Binding-site contacts:
Ligand atom C2 contacts residue SER153 of chain 1.D at 3.5 Å.
Ligand atom N6 contacts residue PHE154 of chain 1.D at 3.7 Å.
Ligand atom N9 contacts residue ALA80 of chain 1.D at 3.7 Å.
Ligand atom N6 contacts residue GLY202 of chain 1.D at 3.5 Å.
Ligand atom N1 contacts residue ILE155 of chain 1.D at 2.9 Å (h-bond).
Ligand atom N3 contacts residue MET176 of chain 1.D at 3.7 Å.
Ligand atom N3 contacts residue GLU175 of chain 1.D at 3.4 Å.
Ligand atom C2 contacts residue GLU175 of chain 1.D at 3.9 Å.
Ligand atom C8 contacts residue SER79 of chain 1.D at 3.7 Å.
Ligand atom C8 contacts residue GLY81 of chain 1.D at 3.6 Å.
Ligand atom C5 contacts residue GLY81 of chain 1.D at 3.6 Å.
Ligand atom C8 contacts residue BO31 of chain 1.R at 3.6 Å.
Ligand atom N6 contacts residue ASP200 of chain 1.D at 2.9 Å (salt-bridge).
Ligand atom C4 contacts residue PHE154 of chain 1.D at 3.6 Å (hydrophobic).
Ligand atom C2 contacts residue PHE154 of chain 1.D at 3.6 Å (hydrophobic).
Ligand atom N3 contacts residue BO31 of chain 1.R at 3.6 Å (h-bond).
Ligand atom C6 contacts residue PHE154 of chain 1.D at 3.5 Å (hydrophobic).
Ligand atom N7 contacts residue GLY81 of chain 1.D at 3.3 Å (h-bond).
Ligand atom N1 contacts residue PHE154 of chain 1.D at 3.6 Å.
Ligand atom C8 contacts residue PHE210 of chain 1.D at 3.9 Å (hydrophobic).
Ligand atom C2 contacts residue MET176 of chain 1.D at 3.9 Å (hydrophobic).
Ligand atom C6 contacts residue ILE155 of chain 1.D at 3.7 Å (hydrophobic).
Ligand atom C8 contacts residue SER199 of chain 1.D at 3.3 Å.
Ligand atom N6 contacts residue ILE155 of chain 1.D at 2.9 Å (h-bond).
Ligand atom C4 contacts residue VAL174 of chain 1.D at 3.9 Å (hydrophobic).
Ligand atom N7 contacts residue PHE154 of chain 1.D at 3.6 Å.
Ligand atom N9 contacts residue BO31 of chain 1.R at 2.8 Å (h-bond).
Ligand atom N7 contacts residue ASP200 of chain 1.D at 2.6 Å (salt-bridge).
Ligand atom C8 contacts residue ASP200 of chain 1.D at 3.4 Å.
Ligand atom N7 contacts residue SER199 of chain 1.D at 3.5 Å (h-bond).
Ligand atom C2 contacts residue ILE155 of chain 1.D at 3.6 Å (hydrophobic).
Ligand atom N3 contacts residue PHE154 of chain 1.D at 3.8 Å.
Ligand atom C4 contacts residue BO31 of chain 1.R at 3.9 Å.
Ligand atom C8 contacts residue ALA80 of chain 1.D at 3.4 Å (hydrophobic).
Ligand atom N3 contacts residue VAL174 of chain 1.D at 4.0 Å.
Ligand atom N9 contacts residue SER79 of chain 1.D at 3.8 Å.
Ligand atom C5 contacts residue ASP200 of chain 1.D at 3.7 Å.
Ligand atom C5 contacts residue PHE154 of chain 1.D at 3.3 Å (hydrophobic).
Ligand atom N7 contacts residue ALA80 of chain 1.D at 3.5 Å.
Ligand atom C6 contacts residue ASP200 of chain 1.D at 3.8 Å.

Sequence of chain 1.D:
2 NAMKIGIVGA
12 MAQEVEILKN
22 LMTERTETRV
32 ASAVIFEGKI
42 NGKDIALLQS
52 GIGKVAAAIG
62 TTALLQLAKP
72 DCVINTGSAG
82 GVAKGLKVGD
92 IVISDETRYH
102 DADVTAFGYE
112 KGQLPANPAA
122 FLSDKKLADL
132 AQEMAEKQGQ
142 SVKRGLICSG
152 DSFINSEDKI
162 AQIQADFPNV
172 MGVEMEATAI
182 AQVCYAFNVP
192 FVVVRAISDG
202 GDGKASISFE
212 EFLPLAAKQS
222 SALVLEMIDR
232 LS

The small molecule below binds the protein below.
Small molecule (SMILES): Nc1ncnc2[nH]cnc12